Sequence of chain 1.E:
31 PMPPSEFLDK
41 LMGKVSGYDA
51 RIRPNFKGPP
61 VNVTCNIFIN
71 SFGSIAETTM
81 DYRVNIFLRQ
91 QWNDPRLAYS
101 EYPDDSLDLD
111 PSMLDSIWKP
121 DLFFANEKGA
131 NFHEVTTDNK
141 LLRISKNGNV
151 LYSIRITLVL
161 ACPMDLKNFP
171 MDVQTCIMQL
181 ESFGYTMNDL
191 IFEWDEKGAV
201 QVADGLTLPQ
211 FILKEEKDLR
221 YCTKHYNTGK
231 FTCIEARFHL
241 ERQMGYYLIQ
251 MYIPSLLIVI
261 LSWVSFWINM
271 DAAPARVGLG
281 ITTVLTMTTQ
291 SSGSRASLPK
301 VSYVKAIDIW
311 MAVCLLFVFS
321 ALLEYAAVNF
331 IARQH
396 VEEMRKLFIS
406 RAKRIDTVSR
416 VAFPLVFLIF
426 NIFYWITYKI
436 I

Binding-site contacts:
Ligand atom C3 contacts residue ASN62 of chain 1.E at 3.8 Å.
Ligand atom C1 contacts residue ASN62 of chain 1.E at 1.4 Å.
Ligand atom C8 contacts residue PRO60 of chain 1.E at 3.5 Å (hydrophobic).
Ligand atom C8 contacts residue PRO59 of chain 1.E at 3.8 Å (hydrophobic).
Ligand atom C5 contacts residue ASN62 of chain 1.E at 3.7 Å.
Ligand atom C1 contacts residue PRO60 of chain 1.E at 4.4 Å (hydrophobic).
Ligand atom O3 contacts residue PRO59 of chain 1.E at 4.0 Å.
Ligand atom C7 contacts residue PRO59 of chain 1.E at 4.3 Å (hydrophobic).
Ligand atom C7 contacts residue ASN62 of chain 1.E at 3.5 Å.
Ligand atom O5 contacts residue ASN62 of chain 1.E at 2.4 Å (h-bond).
Ligand atom C8 contacts residue ASN55 of chain 1.E at 3.5 Å.
Ligand atom N2 contacts residue PRO59 of chain 1.E at 3.9 Å.
Ligand atom C3 contacts residue PRO59 of chain 1.E at 4.4 Å (hydrophobic).
Ligand atom C4 contacts residue ASN62 of chain 1.E at 4.2 Å.
Ligand atom O6 contacts residue GLU193 of chain 1.E at 3.8 Å.
Ligand atom C7 contacts residue PRO60 of chain 1.E at 3.9 Å (hydrophobic).
Ligand atom N2 contacts residue ASN62 of chain 1.E at 2.9 Å (h-bond).
Ligand atom O7 contacts residue ASN62 of chain 1.E at 3.8 Å.
Ligand atom C2 contacts residue ASN62 of chain 1.E at 2.5 Å.
Ligand atom C2 contacts residue PRO60 of chain 1.E at 4.4 Å (hydrophobic).
Ligand atom N2 contacts residue PRO60 of chain 1.E at 3.4 Å (h-bond).

The small molecule below binds the protein below.
Small molecule (SMILES): CC(=O)N[C@H]1[C@H](O[C@H]2[C@H](O)[C@@H](NC(C)=O)CO[C@@H]2CO)O[C@H](CO)[C@@H](O[C@@H]2O[C@H](CO)[C@@H](O)[C@H](O)[C@@H]2O)[C@@H]1O